Binding-site contacts:
Ligand atom C7 contacts residue ASN13 of chain 1.A at 3.6 Å.
Ligand atom C2 contacts residue ASN13 of chain 1.A at 2.5 Å.
Ligand atom C1 contacts residue ASN13 of chain 1.A at 1.4 Å.
Ligand atom O7 contacts residue ASN13 of chain 1.A at 3.7 Å.
Ligand atom N2 contacts residue ASN13 of chain 1.A at 3.0 Å (h-bond).
Ligand atom C8 contacts residue GLY9 of chain 1.A at 3.7 Å.
Ligand atom C5 contacts residue ASN13 of chain 1.A at 3.6 Å.
Ligand atom C8 contacts residue PHE37 of chain 1.A at 3.7 Å (hydrophobic).
Ligand atom O5 contacts residue ASN13 of chain 1.A at 2.3 Å (h-bond).
Ligand atom O7 contacts residue SER41 of chain 1.A at 3.7 Å.
Ligand atom O3 contacts residue PHE37 of chain 1.A at 4.2 Å.
Ligand atom O7 contacts residue GLY9 of chain 1.A at 3.2 Å.
Ligand atom C8 contacts residue PHE12 of chain 1.A at 4.0 Å (hydrophobic).
Ligand atom C4 contacts residue ASN13 of chain 1.A at 4.2 Å.
Ligand atom C3 contacts residue ASN13 of chain 1.A at 3.8 Å.
Ligand atom C7 contacts residue GLY9 of chain 1.A at 3.7 Å.
Ligand atom O7 contacts residue PHE8 of chain 1.A at 4.3 Å.
Ligand atom C7 contacts residue PHE8 of chain 1.A at 4.4 Å (hydrophobic).
Ligand atom C8 contacts residue PHE8 of chain 1.A at 3.5 Å (hydrophobic).

Sequence of chain 1.A:
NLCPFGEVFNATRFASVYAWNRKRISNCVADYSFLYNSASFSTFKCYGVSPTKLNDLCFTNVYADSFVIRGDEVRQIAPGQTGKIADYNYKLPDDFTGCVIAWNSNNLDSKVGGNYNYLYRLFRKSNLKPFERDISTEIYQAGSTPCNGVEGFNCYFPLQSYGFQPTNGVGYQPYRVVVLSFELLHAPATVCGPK

A small-molecule ligand and the protein it binds are described below.
Small molecule (SMILES): CC(=O)N[C@H]1[C@H](O[C@H]2[C@H](O)[C@@H](NC(C)=O)CO[C@@H]2CO)O[C@H](CO)[C@@H](O)[C@@H]1O